Sequence of chain 1.A:
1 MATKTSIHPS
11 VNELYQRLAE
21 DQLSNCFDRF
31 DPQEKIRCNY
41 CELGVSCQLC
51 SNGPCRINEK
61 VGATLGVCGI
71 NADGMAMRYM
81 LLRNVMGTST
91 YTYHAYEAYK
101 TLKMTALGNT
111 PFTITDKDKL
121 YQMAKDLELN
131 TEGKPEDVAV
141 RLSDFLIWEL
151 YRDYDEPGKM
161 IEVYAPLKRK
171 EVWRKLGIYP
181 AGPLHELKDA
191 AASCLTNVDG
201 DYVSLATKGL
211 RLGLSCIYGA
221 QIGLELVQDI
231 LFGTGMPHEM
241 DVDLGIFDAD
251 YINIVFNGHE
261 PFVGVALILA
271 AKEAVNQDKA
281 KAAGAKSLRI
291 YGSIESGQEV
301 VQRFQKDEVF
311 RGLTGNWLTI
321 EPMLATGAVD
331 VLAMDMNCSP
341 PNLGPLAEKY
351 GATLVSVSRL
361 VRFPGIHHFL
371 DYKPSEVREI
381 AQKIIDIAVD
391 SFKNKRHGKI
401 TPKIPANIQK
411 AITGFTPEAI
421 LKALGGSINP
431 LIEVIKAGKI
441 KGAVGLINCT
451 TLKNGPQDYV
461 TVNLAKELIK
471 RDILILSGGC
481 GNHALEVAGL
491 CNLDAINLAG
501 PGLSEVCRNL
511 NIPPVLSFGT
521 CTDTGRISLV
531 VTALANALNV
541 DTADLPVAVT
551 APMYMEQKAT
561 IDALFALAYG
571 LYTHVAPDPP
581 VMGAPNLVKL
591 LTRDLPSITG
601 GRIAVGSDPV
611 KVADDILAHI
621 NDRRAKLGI

Binding-site contacts:
Ligand atom C3 contacts residue ASN39 of chain 1.B at 3.9 Å.
Ligand atom O5 contacts residue CYS38 of chain 1.B at 3.9 Å.
Ligand atom O5 contacts residue ARG37 of chain 1.B at 3.0 Å (salt-bridge).
Ligand atom C1 contacts residue ARG56 of chain 1.B at 4.5 Å.
Ligand atom C4 contacts residue ASN39 of chain 1.B at 3.9 Å.
Ligand atom C2 contacts residue CYS38 of chain 1.B at 4.2 Å (hydrophobic).
Ligand atom O6 contacts residue CYS38 of chain 1.B at 3.8 Å.
Ligand atom C2 contacts residue ASN39 of chain 1.B at 4.1 Å.
Ligand atom C1 contacts residue TYR40 of chain 1.B at 4.4 Å (hydrophobic).
Ligand atom C2 contacts residue ARG37 of chain 1.B at 4.0 Å.
Ligand atom O5 contacts residue ASN39 of chain 1.B at 4.4 Å.
Ligand atom C3 contacts residue ARG37 of chain 1.B at 4.2 Å.
Ligand atom O6 contacts residue ARG37 of chain 1.B at 3.3 Å (salt-bridge).
Ligand atom C4 contacts residue BU31 of chain 1.S at 3.9 Å.
Ligand atom C4 contacts residue TYR40 of chain 1.B at 3.8 Å (hydrophobic).
Ligand atom O5 contacts residue ARG56 of chain 1.A at 4.2 Å.
Ligand atom O6 contacts residue ASN39 of chain 1.B at 2.8 Å (h-bond).

A small-molecule ligand and the protein it binds are described below.
Small molecule (SMILES): C[C@@H](O)[C@@H](C)O

Sequence of chain 1.B:
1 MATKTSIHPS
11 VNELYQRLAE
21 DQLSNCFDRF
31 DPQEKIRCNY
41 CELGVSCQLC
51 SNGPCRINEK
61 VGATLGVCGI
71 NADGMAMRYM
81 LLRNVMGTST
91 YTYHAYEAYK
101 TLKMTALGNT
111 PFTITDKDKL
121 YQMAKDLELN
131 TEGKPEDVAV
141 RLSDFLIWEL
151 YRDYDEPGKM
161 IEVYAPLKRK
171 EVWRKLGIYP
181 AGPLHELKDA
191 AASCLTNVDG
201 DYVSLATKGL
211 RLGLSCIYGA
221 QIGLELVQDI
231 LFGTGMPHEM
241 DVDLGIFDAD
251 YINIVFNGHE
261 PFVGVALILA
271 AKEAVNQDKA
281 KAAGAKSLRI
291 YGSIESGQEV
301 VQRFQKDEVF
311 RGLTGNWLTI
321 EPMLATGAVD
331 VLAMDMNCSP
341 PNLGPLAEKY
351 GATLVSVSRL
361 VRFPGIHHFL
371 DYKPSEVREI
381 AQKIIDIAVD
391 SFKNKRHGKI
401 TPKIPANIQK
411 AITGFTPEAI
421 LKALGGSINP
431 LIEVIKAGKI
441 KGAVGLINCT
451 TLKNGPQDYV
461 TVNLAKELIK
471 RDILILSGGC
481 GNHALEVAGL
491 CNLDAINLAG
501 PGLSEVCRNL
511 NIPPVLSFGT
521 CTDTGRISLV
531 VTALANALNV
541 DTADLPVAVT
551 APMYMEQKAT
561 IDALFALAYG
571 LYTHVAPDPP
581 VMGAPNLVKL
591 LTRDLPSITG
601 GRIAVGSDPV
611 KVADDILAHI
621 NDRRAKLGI